The small molecule below binds the protein below.
Small molecule (SMILES): [H]/N=C(\N)c1cc2c(C(=O)NCCN)ccc(OC)c2s1

Binding-site contacts:
Ligand atom N20 contacts residue GLU19 of chain 2.A at 2.5 Å (salt-bridge).
Ligand atom C16 contacts residue GLU44 of chain 2.A at 4.3 Å.
Ligand atom C13 contacts residue GLU44 of chain 2.A at 3.2 Å.
Ligand atom C05 contacts residue CSO43 of chain 2.A at 3.0 Å.
Ligand atom N20 contacts residue VAL51 of chain 2.A at 4.0 Å.
Ligand atom N12 contacts residue CSO43 of chain 2.A at 4.2 Å.
Ligand atom C14 contacts residue GLU44 of chain 2.A at 3.4 Å.
Ligand atom N15 contacts residue GLU44 of chain 2.A at 4.1 Å.
Ligand atom C04 contacts residue CSO43 of chain 2.A at 4.2 Å.
Ligand atom C07 contacts residue CSO43 of chain 2.A at 4.1 Å.
Ligand atom C06 contacts residue ASN47 of chain 2.A at 3.7 Å.
Ligand atom C18 contacts residue GLU19 of chain 2.A at 3.5 Å.
Ligand atom N19 contacts residue LEU48 of chain 2.A at 3.3 Å.
Ligand atom C03 contacts residue GLU44 of chain 2.A at 4.4 Å.
Ligand atom N19 contacts residue GLU19 of chain 2.A at 2.8 Å (salt-bridge).
Ligand atom C02 contacts residue ASN47 of chain 2.A at 3.7 Å.
Ligand atom C07 contacts residue ASN47 of chain 2.A at 3.4 Å.
Ligand atom N12 contacts residue GLU44 of chain 2.A at 3.3 Å.
Ligand atom O08 contacts residue ASN47 of chain 2.A at 2.9 Å.
Ligand atom C03 contacts residue ASN47 of chain 2.A at 4.5 Å.
Ligand atom C04 contacts residue GLU44 of chain 2.A at 4.1 Å.
Ligand atom C18 contacts residue LEU48 of chain 2.A at 3.9 Å (hydrophobic).
Ligand atom C05 contacts residue GLU44 of chain 2.A at 4.5 Å.
Ligand atom S01 contacts residue ASN47 of chain 2.A at 3.5 Å.
Ligand atom C09 contacts residue ASN47 of chain 2.A at 3.8 Å.
Ligand atom O11 contacts residue GLU44 of chain 2.A at 3.5 Å (salt-bridge).
Ligand atom N15 contacts residue CSO43 of chain 2.A at 4.1 Å.
Ligand atom C06 contacts residue CSO43 of chain 2.A at 3.0 Å.
Ligand atom C10 contacts residue GLU44 of chain 2.A at 3.5 Å.

Sequence of chain 2.A:
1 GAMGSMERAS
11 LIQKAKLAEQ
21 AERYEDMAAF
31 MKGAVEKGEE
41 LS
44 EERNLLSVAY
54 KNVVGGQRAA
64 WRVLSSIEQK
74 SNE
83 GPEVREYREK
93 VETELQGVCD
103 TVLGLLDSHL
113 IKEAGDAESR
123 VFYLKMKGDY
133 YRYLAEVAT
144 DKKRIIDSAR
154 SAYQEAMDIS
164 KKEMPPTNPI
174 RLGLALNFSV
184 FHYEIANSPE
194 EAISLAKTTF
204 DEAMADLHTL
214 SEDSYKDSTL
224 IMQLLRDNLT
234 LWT